Sequence of chain 2.A:
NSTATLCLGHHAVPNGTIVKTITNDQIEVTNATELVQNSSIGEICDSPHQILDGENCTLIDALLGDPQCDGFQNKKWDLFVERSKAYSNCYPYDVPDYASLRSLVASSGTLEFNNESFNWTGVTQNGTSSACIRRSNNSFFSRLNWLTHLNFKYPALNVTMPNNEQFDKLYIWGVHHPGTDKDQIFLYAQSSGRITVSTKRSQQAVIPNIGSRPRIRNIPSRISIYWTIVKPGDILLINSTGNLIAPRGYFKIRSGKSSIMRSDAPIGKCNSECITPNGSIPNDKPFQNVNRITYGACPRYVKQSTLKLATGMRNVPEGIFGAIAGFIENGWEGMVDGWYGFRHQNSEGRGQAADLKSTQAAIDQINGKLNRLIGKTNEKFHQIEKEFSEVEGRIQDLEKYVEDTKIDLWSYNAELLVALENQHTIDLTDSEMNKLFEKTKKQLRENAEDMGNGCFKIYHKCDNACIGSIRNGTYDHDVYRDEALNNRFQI

Binding-site contacts:
Ligand atom O7 contacts residue ASN27 of chain 2.A at 3.3 Å (h-bond).
Ligand atom C7 contacts residue THR29 of chain 2.A at 4.3 Å.
Ligand atom C8 contacts residue ASN43 of chain 2.A at 4.0 Å.
Ligand atom O7 contacts residue THR29 of chain 2.A at 4.4 Å.
Ligand atom C7 contacts residue ASN27 of chain 2.A at 3.3 Å.
Ligand atom C5 contacts residue ASN27 of chain 2.A at 3.6 Å.
Ligand atom C4 contacts residue ASN27 of chain 2.A at 4.1 Å.
Ligand atom C3 contacts residue ASN27 of chain 2.A at 3.6 Å.
Ligand atom C8 contacts residue THR29 of chain 2.A at 3.9 Å.
Ligand atom C2 contacts residue ASN27 of chain 2.A at 2.2 Å.
Ligand atom N2 contacts residue ASN27 of chain 2.A at 2.6 Å (h-bond).
Ligand atom C1 contacts residue ASN27 of chain 2.A at 1.4 Å.
Ligand atom O5 contacts residue ASN27 of chain 2.A at 2.4 Å (h-bond).

A small-molecule ligand and the protein it binds are described below.
Small molecule (SMILES): CC(=O)N[C@@H]1[C@@H](O)[C@H](O)[C@@H](CO)O[C@H]1O